Sequence of chain 1.A:
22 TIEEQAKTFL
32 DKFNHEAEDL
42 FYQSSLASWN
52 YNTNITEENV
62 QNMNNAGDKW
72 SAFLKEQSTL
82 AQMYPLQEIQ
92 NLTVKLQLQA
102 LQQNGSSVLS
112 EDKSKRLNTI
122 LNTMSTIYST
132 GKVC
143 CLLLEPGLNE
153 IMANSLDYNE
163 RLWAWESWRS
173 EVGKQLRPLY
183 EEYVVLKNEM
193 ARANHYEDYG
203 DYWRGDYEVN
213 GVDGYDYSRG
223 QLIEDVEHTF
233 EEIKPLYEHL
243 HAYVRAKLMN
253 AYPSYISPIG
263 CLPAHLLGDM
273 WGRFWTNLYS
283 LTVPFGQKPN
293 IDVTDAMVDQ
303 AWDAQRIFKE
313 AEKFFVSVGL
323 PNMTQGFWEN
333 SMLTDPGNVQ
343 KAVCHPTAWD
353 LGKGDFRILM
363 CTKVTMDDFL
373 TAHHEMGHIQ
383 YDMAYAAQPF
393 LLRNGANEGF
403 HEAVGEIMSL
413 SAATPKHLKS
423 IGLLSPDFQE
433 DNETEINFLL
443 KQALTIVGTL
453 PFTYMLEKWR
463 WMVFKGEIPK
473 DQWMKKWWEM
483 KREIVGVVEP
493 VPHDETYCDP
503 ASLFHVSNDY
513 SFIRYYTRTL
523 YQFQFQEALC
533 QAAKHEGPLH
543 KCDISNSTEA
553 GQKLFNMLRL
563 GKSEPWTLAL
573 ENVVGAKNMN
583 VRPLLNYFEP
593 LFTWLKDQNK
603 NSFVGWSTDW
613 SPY

The protein below binds the small molecule below.
Small molecule (SMILES): CC(=O)N[C@@H]1[C@@H](O)[C@H](O)[C@@H](CO)O[C@H]1O

Binding-site contacts:
Ligand atom C8 contacts residue SER422 of chain 1.A at 3.4 Å.
Ligand atom C1 contacts residue ASN548 of chain 1.A at 1.4 Å.
Ligand atom C8 contacts residue SER547 of chain 1.A at 3.6 Å.
Ligand atom C7 contacts residue SER422 of chain 1.A at 3.4 Å.
Ligand atom C3 contacts residue LYS315 of chain 1.A at 4.0 Å.
Ligand atom C5 contacts residue ASN548 of chain 1.A at 3.7 Å.
Ligand atom O7 contacts residue ASN548 of chain 1.A at 4.2 Å.
Ligand atom C3 contacts residue ASN548 of chain 1.A at 3.8 Å.
Ligand atom C2 contacts residue ASN548 of chain 1.A at 2.5 Å.
Ligand atom C3 contacts residue SER422 of chain 1.A at 4.0 Å.
Ligand atom N2 contacts residue SER422 of chain 1.A at 3.6 Å (h-bond).
Ligand atom C2 contacts residue SER422 of chain 1.A at 4.4 Å.
Ligand atom C7 contacts residue ASN548 of chain 1.A at 3.7 Å.
Ligand atom N2 contacts residue ASN548 of chain 1.A at 2.9 Å (h-bond).
Ligand atom C4 contacts residue ASN548 of chain 1.A at 4.2 Å.
Ligand atom O7 contacts residue SER422 of chain 1.A at 3.9 Å.
Ligand atom C5 contacts residue LYS315 of chain 1.A at 4.2 Å.
Ligand atom O5 contacts residue ASN548 of chain 1.A at 2.4 Å (h-bond).
Ligand atom O3 contacts residue SER422 of chain 1.A at 3.2 Å (h-bond).
Ligand atom O4 contacts residue LYS315 of chain 1.A at 4.1 Å.
Ligand atom C4 contacts residue LYS315 of chain 1.A at 4.3 Å.